Binding-site contacts:
Ligand atom OAB contacts residue VAL243 of chain 1.A at 2.6 Å (h-bond).
Ligand atom CAF contacts residue ILE83 of chain 1.A at 4.2 Å (hydrophobic).
Ligand atom CAE contacts residue ILE83 of chain 1.A at 3.8 Å (hydrophobic).
Ligand atom OAB contacts residue TYR242 of chain 1.A at 4.4 Å.
Ligand atom CAE contacts residue PHE77 of chain 1.A at 4.0 Å (hydrophobic).
Ligand atom OAB contacts residue GLY247 of chain 1.A at 3.0 Å (h-bond).
Ligand atom CAE contacts residue PHE397 of chain 1.A at 3.7 Å (hydrophobic).
Ligand atom CAA contacts residue ALA248 of chain 1.A at 3.9 Å (hydrophobic).
Ligand atom CAI contacts residue GLY247 of chain 1.A at 4.0 Å.
Ligand atom CAF contacts residue HEM1 of chain 1.B at 4.0 Å.
Ligand atom CAH contacts residue PHE77 of chain 1.A at 4.3 Å (hydrophobic).
Ligand atom CAA contacts residue ILE294 of chain 1.A at 4.5 Å (hydrophobic).
Ligand atom OAG contacts residue VAL243 of chain 1.A at 3.1 Å (h-bond).
Ligand atom CAC contacts residue PHE171 of chain 1.A at 3.9 Å (hydrophobic).
Ligand atom CAH contacts residue VAL243 of chain 1.A at 3.7 Å (hydrophobic).
Ligand atom CAI contacts residue VAL243 of chain 1.A at 3.7 Å (hydrophobic).
Ligand atom OAG contacts residue ALA248 of chain 1.A at 3.6 Å.
Ligand atom OAB contacts residue LEU246 of chain 1.A at 3.5 Å.
Ligand atom CAD contacts residue ILE83 of chain 1.A at 4.0 Å (hydrophobic).
Ligand atom OAB contacts residue PHE77 of chain 1.A at 3.9 Å.
Ligand atom CAA contacts residue GLY247 of chain 1.A at 4.1 Å.
Ligand atom CAC contacts residue ALA297 of chain 1.A at 4.1 Å (hydrophobic).
Ligand atom CAI contacts residue ILE294 of chain 1.A at 4.1 Å (hydrophobic).
Ligand atom CAC contacts residue PHE397 of chain 1.A at 4.0 Å (hydrophobic).
Ligand atom CAH contacts residue PHE397 of chain 1.A at 4.3 Å (hydrophobic).
Ligand atom CAF contacts residue ILE294 of chain 1.A at 3.5 Å (hydrophobic).
Ligand atom CAC contacts residue ILE83 of chain 1.A at 3.6 Å (hydrophobic).
Ligand atom CAD contacts residue ILE294 of chain 1.A at 3.8 Å (hydrophobic).
Ligand atom OAG contacts residue GLY247 of chain 1.A at 3.3 Å.
Ligand atom CAH contacts residue GLY247 of chain 1.A at 4.0 Å.
Ligand atom CAA contacts residue HEM1 of chain 1.B at 3.2 Å.
Ligand atom CAA contacts residue VAL243 of chain 1.A at 3.9 Å (hydrophobic).
Ligand atom CAE contacts residue PHE171 of chain 1.A at 3.9 Å (hydrophobic).

The small molecule below binds the protein below.
Small molecule (SMILES): COc1ccccc1O

Sequence of chain 1.A:
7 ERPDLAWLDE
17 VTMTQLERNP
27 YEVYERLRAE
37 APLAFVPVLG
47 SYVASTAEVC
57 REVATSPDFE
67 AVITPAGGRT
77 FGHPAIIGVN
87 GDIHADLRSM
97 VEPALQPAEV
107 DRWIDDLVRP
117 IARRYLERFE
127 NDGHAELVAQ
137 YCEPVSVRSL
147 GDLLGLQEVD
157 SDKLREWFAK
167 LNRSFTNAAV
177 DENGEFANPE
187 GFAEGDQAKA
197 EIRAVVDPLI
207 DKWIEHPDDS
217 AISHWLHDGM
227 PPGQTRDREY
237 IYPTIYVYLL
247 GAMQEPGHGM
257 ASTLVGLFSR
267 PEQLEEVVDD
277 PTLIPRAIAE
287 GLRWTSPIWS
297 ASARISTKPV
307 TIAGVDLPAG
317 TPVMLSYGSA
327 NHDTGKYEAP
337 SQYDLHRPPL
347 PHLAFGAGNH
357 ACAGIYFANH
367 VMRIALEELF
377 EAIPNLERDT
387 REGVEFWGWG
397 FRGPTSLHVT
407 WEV